Binding-site contacts:
Ligand atom C4 contacts residue ALA155 of chain 1.C at 4.2 Å (hydrophobic).
Ligand atom C3 contacts residue HIS122 of chain 1.C at 4.1 Å.
Ligand atom O4 contacts residue ALA155 of chain 1.C at 4.0 Å.
Ligand atom O6 contacts residue GLN192 of chain 1.C at 3.8 Å.
Ligand atom O7 contacts residue PRO215 of chain 1.C at 4.0 Å.
Ligand atom O4 contacts residue GLY157 of chain 1.C at 4.1 Å.
Ligand atom N2 contacts residue HIS122 of chain 1.C at 3.8 Å.
Ligand atom N2 contacts residue PRO123 of chain 1.C at 4.2 Å.
Ligand atom C2 contacts residue HIS122 of chain 1.C at 3.9 Å.
Ligand atom C7 contacts residue PRO123 of chain 1.C at 4.4 Å (hydrophobic).
Ligand atom O3 contacts residue ALA155 of chain 1.C at 3.1 Å.
Ligand atom N2 contacts residue ILE228 of chain 1.C at 3.7 Å.
Ligand atom C5 contacts residue GLY157 of chain 1.C at 4.3 Å.
Ligand atom O5 contacts residue ASN95 of chain 1.C at 3.5 Å (h-bond).
Ligand atom C4 contacts residue GLY156 of chain 1.C at 4.2 Å.
Ligand atom C5 contacts residue ASP191 of chain 1.C at 4.2 Å.
Ligand atom O4 contacts residue GLN192 of chain 1.C at 3.9 Å.
Ligand atom C4 contacts residue GLY157 of chain 1.C at 3.7 Å.
Ligand atom C5 contacts residue ASN95 of chain 1.C at 3.2 Å.
Ligand atom O7 contacts residue ILE228 of chain 1.C at 3.7 Å.
Ligand atom O1 contacts residue ILE228 of chain 1.C at 3.2 Å.
Ligand atom O3 contacts residue HIS122 of chain 1.C at 2.9 Å.
Ligand atom O3 contacts residue LEU213 of chain 1.C at 4.2 Å.
Ligand atom C3 contacts residue ALA155 of chain 1.C at 4.1 Å (hydrophobic).
Ligand atom C7 contacts residue HIS122 of chain 1.C at 4.2 Å.
Ligand atom O4 contacts residue GLY156 of chain 1.C at 3.6 Å.
Ligand atom O4 contacts residue HIS122 of chain 1.C at 4.0 Å.
Ligand atom C6 contacts residue ASN95 of chain 1.C at 4.0 Å.
Ligand atom C7 contacts residue ILE228 of chain 1.C at 4.1 Å (hydrophobic).
Ligand atom C4 contacts residue ASN95 of chain 1.C at 4.2 Å.
Ligand atom C8 contacts residue HIS122 of chain 1.C at 3.4 Å.
Ligand atom O4 contacts residue ASP191 of chain 1.C at 4.1 Å.
Ligand atom O6 contacts residue ASP191 of chain 1.C at 4.3 Å.
Ligand atom C6 contacts residue ASP191 of chain 1.C at 3.3 Å.
Ligand atom C1 contacts residue ILE228 of chain 1.C at 4.4 Å (hydrophobic).
Ligand atom C2 contacts residue ILE228 of chain 1.C at 4.5 Å (hydrophobic).
Ligand atom O3 contacts residue PRO123 of chain 1.C at 4.0 Å.

The small molecule below binds the protein below.
Small molecule (SMILES): CC(=O)N[C@@H]1[C@@H](O)[C@@H](O)[C@@H](CO)O[C@@H]1O

Sequence of chain 1.C:
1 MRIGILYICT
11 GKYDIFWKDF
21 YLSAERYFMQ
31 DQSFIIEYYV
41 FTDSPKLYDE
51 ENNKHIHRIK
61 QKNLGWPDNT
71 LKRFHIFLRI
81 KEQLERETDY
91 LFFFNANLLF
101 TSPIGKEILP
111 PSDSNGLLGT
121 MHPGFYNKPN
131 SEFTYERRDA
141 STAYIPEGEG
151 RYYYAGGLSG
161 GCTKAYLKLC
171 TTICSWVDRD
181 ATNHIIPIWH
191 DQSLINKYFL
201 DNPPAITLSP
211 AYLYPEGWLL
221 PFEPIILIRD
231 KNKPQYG